Sequence of chain 6.A:
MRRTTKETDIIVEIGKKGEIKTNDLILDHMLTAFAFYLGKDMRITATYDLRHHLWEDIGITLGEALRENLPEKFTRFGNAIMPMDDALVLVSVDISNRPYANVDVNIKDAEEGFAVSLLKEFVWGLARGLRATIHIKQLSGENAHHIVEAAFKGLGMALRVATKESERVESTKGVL

The small molecule below binds the protein below.
Small molecule (SMILES): O=P(O)(O)C[C@@H](O)Cn1cncn1

Sequence of chain 6.C:
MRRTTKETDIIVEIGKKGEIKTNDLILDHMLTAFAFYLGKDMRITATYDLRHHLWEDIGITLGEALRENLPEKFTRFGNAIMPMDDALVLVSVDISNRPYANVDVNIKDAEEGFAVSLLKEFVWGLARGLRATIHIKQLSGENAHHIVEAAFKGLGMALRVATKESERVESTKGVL

Binding-site contacts:
Ligand atom P9 contacts residue ARG76 of chain 6.A at 3.7 Å.
Ligand atom C3 contacts residue MN1 of chain 6.G at 3.3 Å.
Ligand atom O11 contacts residue SER171 of chain 6.A at 2.6 Å (h-bond).
Ligand atom N2 contacts residue MET84 of chain 6.C at 3.5 Å (h-bond).
Ligand atom C5 contacts residue HIS145 of chain 6.C at 3.3 Å.
Ligand atom N4 contacts residue HIS146 of chain 6.C at 3.3 Å (h-bond).
Ligand atom N1 contacts residue MN1 of chain 6.H at 2.2 Å.
Ligand atom O11 contacts residue ARG76 of chain 6.A at 2.8 Å (salt-bridge).
Ligand atom P9 contacts residue SER171 of chain 6.A at 3.7 Å.
Ligand atom N4 contacts residue HIS52 of chain 6.B at 3.1 Å (h-bond).
Ligand atom O12 contacts residue ARG98 of chain 6.A at 3.1 Å (salt-bridge).
Ligand atom C5 contacts residue MN1 of chain 6.H at 3.3 Å.
Ligand atom O10 contacts residue ARG98 of chain 6.A at 2.8 Å (salt-bridge).
Ligand atom C7 contacts residue GLU149 of chain 6.C at 3.6 Å.
Ligand atom C5 contacts residue MN1 of chain 6.G at 3.3 Å.
Ligand atom O13 contacts residue GLU149 of chain 6.C at 3.2 Å (salt-bridge).
Ligand atom N4 contacts residue MN1 of chain 6.G at 2.3 Å.
Ligand atom C6 contacts residue GLU149 of chain 6.C at 3.5 Å.
Ligand atom O13 contacts residue GLU7 of chain 6.B at 2.7 Å (salt-bridge).
Ligand atom C7 contacts residue MN1 of chain 6.H at 3.4 Å.
Ligand atom O13 contacts residue HIS53 of chain 6.B at 3.3 Å (h-bond).
Ligand atom P9 contacts residue LYS153 of chain 6.C at 3.8 Å.
Ligand atom C3 contacts residue MET84 of chain 6.C at 3.7 Å (hydrophobic).
Ligand atom O13 contacts residue MN1 of chain 6.H at 2.3 Å.
Ligand atom O12 contacts residue ARG76 of chain 6.A at 3.0 Å (salt-bridge).
Ligand atom O12 contacts residue LYS153 of chain 6.C at 2.8 Å (salt-bridge).
Ligand atom C7 contacts residue GLU7 of chain 6.B at 3.5 Å.
Ligand atom N2 contacts residue MN1 of chain 6.H at 3.2 Å.
Ligand atom C5 contacts residue HIS52 of chain 6.B at 3.2 Å.
Ligand atom N1 contacts residue HIS53 of chain 6.B at 3.3 Å (h-bond).
Ligand atom C8 contacts residue GLU149 of chain 6.C at 3.4 Å.
Ligand atom N2 contacts residue GLU149 of chain 6.C at 3.6 Å.
Ligand atom N1 contacts residue HIS145 of chain 6.C at 3.0 Å (h-bond).
Ligand atom C6 contacts residue MN1 of chain 6.H at 3.5 Å.
Ligand atom N1 contacts residue GLU149 of chain 6.C at 3.1 Å (salt-bridge).
Ligand atom O10 contacts residue LYS173 of chain 6.A at 2.7 Å (salt-bridge).
Ligand atom N4 contacts residue GLU56 of chain 6.B at 3.2 Å (salt-bridge).
Ligand atom C6 contacts residue MET84 of chain 6.C at 3.6 Å (hydrophobic).
Ligand atom C5 contacts residue HIS53 of chain 6.B at 3.7 Å.
Ligand atom O13 contacts residue HIS29 of chain 6.C at 3.2 Å (h-bond).

Sequence of chain 6.B:
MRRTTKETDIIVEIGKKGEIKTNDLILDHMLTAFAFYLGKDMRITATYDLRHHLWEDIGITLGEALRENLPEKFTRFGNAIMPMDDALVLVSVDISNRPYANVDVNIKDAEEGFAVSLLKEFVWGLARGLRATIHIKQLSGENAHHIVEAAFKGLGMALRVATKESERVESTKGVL